The small molecule below binds the protein below.
Small molecule (SMILES): CC(=O)N[C@@H]1[C@@H](O)[C@H](O)[C@@H](CO)O[C@H]1O

Sequence of chain 1.A:
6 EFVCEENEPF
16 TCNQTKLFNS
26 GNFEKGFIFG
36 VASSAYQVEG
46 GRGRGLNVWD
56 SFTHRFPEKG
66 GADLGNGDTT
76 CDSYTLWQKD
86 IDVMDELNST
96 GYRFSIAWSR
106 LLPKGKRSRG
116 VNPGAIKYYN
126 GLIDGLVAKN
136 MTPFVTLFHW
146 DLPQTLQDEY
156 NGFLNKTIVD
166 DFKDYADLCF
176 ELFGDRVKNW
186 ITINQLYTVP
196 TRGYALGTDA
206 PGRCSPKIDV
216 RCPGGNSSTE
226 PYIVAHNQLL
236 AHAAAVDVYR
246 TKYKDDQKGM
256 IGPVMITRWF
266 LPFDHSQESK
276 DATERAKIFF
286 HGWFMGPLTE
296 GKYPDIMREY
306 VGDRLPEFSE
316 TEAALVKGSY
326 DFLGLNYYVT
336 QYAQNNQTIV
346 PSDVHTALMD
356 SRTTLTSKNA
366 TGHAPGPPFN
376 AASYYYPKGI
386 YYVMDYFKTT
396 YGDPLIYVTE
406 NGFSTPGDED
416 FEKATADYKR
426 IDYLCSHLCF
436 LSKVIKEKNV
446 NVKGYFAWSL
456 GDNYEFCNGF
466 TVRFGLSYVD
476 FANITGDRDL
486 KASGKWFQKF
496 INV

Binding-site contacts:
Ligand atom C1 contacts residue THR224 of chain 1.A at 4.2 Å.
Ligand atom C2 contacts residue ASN221 of chain 1.A at 2.5 Å.
Ligand atom C4 contacts residue ASN221 of chain 1.A at 4.2 Å.
Ligand atom O5 contacts residue ASN221 of chain 1.A at 2.4 Å (h-bond).
Ligand atom C3 contacts residue ASN221 of chain 1.A at 3.8 Å.
Ligand atom O5 contacts residue THR224 of chain 1.A at 3.8 Å.
Ligand atom C5 contacts residue THR224 of chain 1.A at 4.4 Å.
Ligand atom C7 contacts residue ASN221 of chain 1.A at 3.6 Å.
Ligand atom C8 contacts residue PRO211 of chain 1.A at 3.8 Å (hydrophobic).
Ligand atom C1 contacts residue ASN221 of chain 1.A at 1.4 Å.
Ligand atom C8 contacts residue SER210 of chain 1.A at 4.2 Å.
Ligand atom O7 contacts residue ASN221 of chain 1.A at 4.0 Å.
Ligand atom C5 contacts residue ASN221 of chain 1.A at 3.7 Å.
Ligand atom C6 contacts residue THR224 of chain 1.A at 4.5 Å.
Ligand atom O6 contacts residue THR224 of chain 1.A at 4.2 Å.
Ligand atom O3 contacts residue SER347 of chain 1.A at 4.4 Å.
Ligand atom C8 contacts residue ASP348 of chain 1.A at 4.4 Å.
Ligand atom N2 contacts residue ASN221 of chain 1.A at 2.9 Å (h-bond).